Sequence of chain 1.D:
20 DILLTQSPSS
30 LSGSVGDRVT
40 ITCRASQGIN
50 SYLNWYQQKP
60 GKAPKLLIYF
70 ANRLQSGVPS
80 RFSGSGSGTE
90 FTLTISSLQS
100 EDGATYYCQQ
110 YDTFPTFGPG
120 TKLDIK

Sequence of chain 1.A:
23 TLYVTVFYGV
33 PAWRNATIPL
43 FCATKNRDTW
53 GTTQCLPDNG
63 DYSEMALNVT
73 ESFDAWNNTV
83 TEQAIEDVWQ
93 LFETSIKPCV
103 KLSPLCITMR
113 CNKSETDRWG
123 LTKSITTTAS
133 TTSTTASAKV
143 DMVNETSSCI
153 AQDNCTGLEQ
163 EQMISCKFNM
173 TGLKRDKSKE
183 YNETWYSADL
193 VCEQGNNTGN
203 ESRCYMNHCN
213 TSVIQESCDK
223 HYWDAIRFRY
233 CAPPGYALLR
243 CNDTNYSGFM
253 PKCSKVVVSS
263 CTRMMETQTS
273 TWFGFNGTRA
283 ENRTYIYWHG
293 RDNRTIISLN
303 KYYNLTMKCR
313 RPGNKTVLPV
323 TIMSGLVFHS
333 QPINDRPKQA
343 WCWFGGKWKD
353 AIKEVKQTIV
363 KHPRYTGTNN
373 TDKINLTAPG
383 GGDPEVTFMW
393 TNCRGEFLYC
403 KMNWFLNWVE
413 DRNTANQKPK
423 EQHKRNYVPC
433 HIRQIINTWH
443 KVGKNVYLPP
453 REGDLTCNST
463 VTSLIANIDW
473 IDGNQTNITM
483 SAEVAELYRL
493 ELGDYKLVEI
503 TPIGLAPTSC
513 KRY

Sequence of chain 1.C:
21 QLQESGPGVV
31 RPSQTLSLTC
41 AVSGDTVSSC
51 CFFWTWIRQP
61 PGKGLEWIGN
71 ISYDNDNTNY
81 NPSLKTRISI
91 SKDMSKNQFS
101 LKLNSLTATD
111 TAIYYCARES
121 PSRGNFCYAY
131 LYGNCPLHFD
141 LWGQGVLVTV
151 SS

Binding-site contacts:
Ligand atom O6 contacts residue ASN71 of chain 1.D at 3.0 Å (h-bond).
Ligand atom C5 contacts residue ASN37 of chain 1.A at 3.8 Å.
Ligand atom C8 contacts residue MET252 of chain 1.A at 3.9 Å (hydrophobic).
Ligand atom O3 contacts residue ASN125 of chain 1.C at 3.0 Å (h-bond).
Ligand atom C4 contacts residue ARG293 of chain 1.A at 3.9 Å.
Ligand atom C3 contacts residue ARG293 of chain 1.A at 3.5 Å.
Ligand atom O4 contacts residue ARG293 of chain 1.A at 3.0 Å (salt-bridge).
Ligand atom C4 contacts residue GLY292 of chain 1.A at 3.7 Å.
Ligand atom O5 contacts residue ASN37 of chain 1.A at 2.5 Å (h-bond).
Ligand atom C2 contacts residue ASN37 of chain 1.A at 2.5 Å.
Ligand atom O4 contacts residue TYR128 of chain 1.C at 3.1 Å (h-bond).
Ligand atom O3 contacts residue ARG293 of chain 1.A at 3.5 Å (salt-bridge).
Ligand atom C6 contacts residue GLY85 of chain 1.D at 3.6 Å.
Ligand atom C3 contacts residue ASN37 of chain 1.A at 3.9 Å.
Ligand atom O6 contacts residue NAG1 of chain 1.R at 3.7 Å.
Ligand atom O3 contacts residue PHE126 of chain 1.C at 3.4 Å.
Ligand atom O6 contacts residue ASN79 of chain 1.A at 3.9 Å.
Ligand atom C1 contacts residue ASN37 of chain 1.A at 1.5 Å.
Ligand atom O7 contacts residue PRO253 of chain 1.A at 3.4 Å.
Ligand atom C8 contacts residue PHE251 of chain 1.A at 3.6 Å (hydrophobic).
Ligand atom C3 contacts residue NAG1 of chain 1.L at 3.8 Å.
Ligand atom O2 contacts residue PHE126 of chain 1.C at 3.3 Å.
Ligand atom C2 contacts residue NAG1 of chain 1.R at 4.0 Å.
Ligand atom C7 contacts residue ASN37 of chain 1.A at 3.3 Å.
Ligand atom N2 contacts residue ASN37 of chain 1.A at 3.0 Å (h-bond).
Ligand atom N2 contacts residue PHE251 of chain 1.A at 3.4 Å.
Ligand atom O3 contacts residue PHE251 of chain 1.A at 3.3 Å.
Ligand atom O7 contacts residue ASN37 of chain 1.A at 3.2 Å (h-bond).
Ligand atom C7 contacts residue PHE251 of chain 1.A at 3.6 Å (hydrophobic).
Ligand atom C8 contacts residue PHE75 of chain 1.A at 3.3 Å (hydrophobic).
Ligand atom C7 contacts residue PRO253 of chain 1.A at 4.0 Å (hydrophobic).
Ligand atom C1 contacts residue LYS498 of chain 1.A at 3.9 Å.
Ligand atom O4 contacts residue SER86 of chain 1.D at 3.1 Å.
Ligand atom O3 contacts residue GLY292 of chain 1.A at 3.6 Å.
Ligand atom O6 contacts residue PHE251 of chain 1.A at 3.5 Å.
Ligand atom O4 contacts residue GLY292 of chain 1.A at 3.0 Å (h-bond).
Ligand atom O7 contacts residue SER74 of chain 1.A at 3.7 Å.
Ligand atom O3 contacts residue NAG1 of chain 1.L at 3.0 Å (h-bond).
Ligand atom C3 contacts residue ASN125 of chain 1.C at 3.8 Å.
Ligand atom C8 contacts residue PRO253 of chain 1.A at 3.7 Å (hydrophobic).

The small molecule below binds the protein below.
Small molecule (SMILES): CC(=O)N[C@H]1[C@H](O[C@H]2[C@H](O)[C@@H](NC(C)=O)CO[C@@H]2CO)O[C@H](CO)[C@@H](O[C@@H]2O[C@H](CO[C@H]3O[C@H](CO[C@H]4O[C@H](CO)[C@@H](O)[C@H](O)[C@@H]4O)[C@@H](O)[C@H](O[C@H]4O[C@H](CO)[C@@H](O)[C@H](O)[C@@H]4O[C@H]4O[C@H](CO)[C@@H](O)[C@H](O)[C@@H]4O)[C@@H]3O)[C@@H](O)[C@H](O[C@H]3O[C@H](CO)[C@@H](O)[C@H](O)[C@@H]3O)[C@@H]2O)[C@@H]1O